Binding-site contacts:
Ligand atom C25 contacts residue PHE66 of chain 1.A at 4.4 Å (hydrophobic).
Ligand atom C32 contacts residue ILE33 of chain 1.A at 4.2 Å (hydrophobic).
Ligand atom C25 contacts residue ILE79 of chain 1.A at 4.4 Å (hydrophobic).
Ligand atom C05 contacts residue MET32 of chain 1.A at 4.1 Å (hydrophobic).
Ligand atom C26 contacts residue ILE79 of chain 1.A at 4.0 Å (hydrophobic).
Ligand atom C22 contacts residue LEU36 of chain 1.A at 4.1 Å (hydrophobic).
Ligand atom N05 contacts residue PHE66 of chain 1.A at 4.0 Å.
Ligand atom C01 contacts residue MET32 of chain 1.A at 3.9 Å (hydrophobic).
Ligand atom C22 contacts residue PHE66 of chain 1.A at 4.0 Å (hydrophobic).
Ligand atom C33 contacts residue PHE66 of chain 1.A at 4.1 Å (hydrophobic).
Ligand atom O04 contacts residue ASP70 of chain 1.A at 4.1 Å.
Ligand atom O04 contacts residue PHE66 of chain 1.A at 4.1 Å.
Ligand atom C30 contacts residue PHE66 of chain 1.A at 3.9 Å (hydrophobic).
Ligand atom C04 contacts residue PHE66 of chain 1.A at 4.0 Å (hydrophobic).
Ligand atom C33 contacts residue ILE33 of chain 1.A at 4.3 Å (hydrophobic).
Ligand atom C04 contacts residue MET32 of chain 1.A at 3.5 Å (hydrophobic).
Ligand atom C06 contacts residue MET32 of chain 1.A at 3.7 Å (hydrophobic).
Ligand atom C02 contacts residue MET32 of chain 1.A at 3.4 Å (hydrophobic).
Ligand atom C24 contacts residue PHE66 of chain 1.A at 4.2 Å (hydrophobic).
Ligand atom C24 contacts residue GLU81 of chain 1.A at 4.5 Å.
Ligand atom C32 contacts residue ASN30 of chain 1.A at 4.1 Å.
Ligand atom C33 contacts residue MET32 of chain 1.A at 4.3 Å (hydrophobic).
Ligand atom C03 contacts residue MET32 of chain 1.A at 4.0 Å (hydrophobic).
Ligand atom C25 contacts residue GLU81 of chain 1.A at 4.1 Å.
Ligand atom C31 contacts residue PHE66 of chain 1.A at 3.9 Å (hydrophobic).
Ligand atom C23 contacts residue ILE79 of chain 1.A at 4.2 Å (hydrophobic).
Ligand atom C32 contacts residue PHE66 of chain 1.A at 3.8 Å (hydrophobic).
Ligand atom O02 contacts residue ILE79 of chain 1.A at 4.1 Å.
Ligand atom C24 contacts residue ILE79 of chain 1.A at 3.6 Å (hydrophobic).

This protein binds this small molecule.
Small molecule (SMILES): C[C@H](C[C@@H](C[C@H](C[C@@H](C[C@@H](CCN1CCCC1=O)N1CCCC1=O)N1CCCC1=O)N1CCCC1=O)N1CCCC1=O)N1CCCC1=O

Sequence of chain 1.A:
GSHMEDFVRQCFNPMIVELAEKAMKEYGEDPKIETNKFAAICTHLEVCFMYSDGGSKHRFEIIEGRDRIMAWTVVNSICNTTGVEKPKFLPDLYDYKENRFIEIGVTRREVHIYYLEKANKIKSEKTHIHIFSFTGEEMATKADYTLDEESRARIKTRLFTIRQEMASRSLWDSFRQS